This small molecule binds to this protein.
Small molecule (SMILES): CC(=O)N[C@@H]1[C@@H](O)[C@H](O)[C@@H](CO)O[C@H]1O

Binding-site contacts:
Ligand atom C1 contacts residue ARG14 of chain 3.A at 4.0 Å.
Ligand atom C8 contacts residue ASN57 of chain 3.A at 3.9 Å.
Ligand atom O5 contacts residue ASN57 of chain 3.A at 2.5 Å (h-bond).
Ligand atom C1 contacts residue ASN57 of chain 3.A at 1.5 Å.
Ligand atom O4 contacts residue ARG14 of chain 3.A at 4.4 Å.
Ligand atom C2 contacts residue ASN57 of chain 3.A at 2.6 Å.
Ligand atom C5 contacts residue ASN57 of chain 3.A at 3.8 Å.
Ligand atom C4 contacts residue ASN57 of chain 3.A at 4.4 Å.
Ligand atom C3 contacts residue ARG14 of chain 3.A at 4.2 Å.
Ligand atom O7 contacts residue ASN57 of chain 3.A at 3.8 Å.
Ligand atom C5 contacts residue ARG14 of chain 3.A at 4.1 Å.
Ligand atom C4 contacts residue ARG14 of chain 3.A at 4.5 Å.
Ligand atom N2 contacts residue ASN57 of chain 3.A at 2.9 Å (h-bond).
Ligand atom O5 contacts residue ARG14 of chain 3.A at 4.4 Å.
Ligand atom C7 contacts residue ASN57 of chain 3.A at 3.3 Å.
Ligand atom C3 contacts residue ASN57 of chain 3.A at 3.8 Å.

Sequence of chain 3.A:
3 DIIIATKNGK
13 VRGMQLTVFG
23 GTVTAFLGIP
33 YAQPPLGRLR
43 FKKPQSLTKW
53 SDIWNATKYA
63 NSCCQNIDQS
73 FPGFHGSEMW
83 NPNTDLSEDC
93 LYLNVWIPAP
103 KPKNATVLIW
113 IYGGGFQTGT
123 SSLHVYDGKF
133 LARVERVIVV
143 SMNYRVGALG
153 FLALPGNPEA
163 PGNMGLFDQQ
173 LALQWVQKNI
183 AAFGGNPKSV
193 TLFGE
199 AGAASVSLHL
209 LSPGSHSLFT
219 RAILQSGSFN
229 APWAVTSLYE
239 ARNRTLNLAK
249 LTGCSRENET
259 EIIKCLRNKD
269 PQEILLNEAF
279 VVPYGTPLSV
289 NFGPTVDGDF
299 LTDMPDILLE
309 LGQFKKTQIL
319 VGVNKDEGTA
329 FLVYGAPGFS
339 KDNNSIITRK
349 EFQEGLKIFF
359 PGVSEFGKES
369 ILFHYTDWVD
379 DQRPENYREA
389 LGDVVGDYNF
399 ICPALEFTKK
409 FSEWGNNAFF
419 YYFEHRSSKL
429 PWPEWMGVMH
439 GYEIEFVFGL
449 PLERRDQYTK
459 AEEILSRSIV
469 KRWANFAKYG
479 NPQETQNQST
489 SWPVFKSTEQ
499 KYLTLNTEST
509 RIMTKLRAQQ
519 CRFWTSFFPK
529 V